A small-molecule ligand and the protein it binds are described below.
Small molecule (SMILES): Nc1nc(=O)c2cc(CNc3ccc(C(=O)N[C@@H](CCC(=O)O)C(=O)O)cc3)cnc2[nH]1

Binding-site contacts:
Ligand atom C4 contacts residue ASP144 of chain 1.D at 3.7 Å.
Ligand atom C9 contacts residue ASP144 of chain 1.D at 3.5 Å.
Ligand atom O4 contacts residue GLU142 of chain 1.D at 3.5 Å (salt-bridge).
Ligand atom C5 contacts residue ASP144 of chain 1.D at 3.6 Å.
Ligand atom N3 contacts residue THR140 of chain 1.D at 2.9 Å (h-bond).
Ligand atom OE2 contacts residue ILE91 of chain 1.D at 2.8 Å (h-bond).
Ligand atom O contacts residue MET89 of chain 1.D at 3.5 Å (h-bond).
Ligand atom C12 contacts residue ILE91 of chain 1.D at 3.7 Å (hydrophobic).
Ligand atom C2 contacts residue THR140 of chain 1.D at 3.5 Å.
Ligand atom OE1 contacts residue ILE91 of chain 1.D at 3.3 Å (h-bond).
Ligand atom C7 contacts residue PHE88 of chain 1.D at 3.8 Å (hydrophobic).
Ligand atom N1 contacts residue LEU143 of chain 1.D at 3.9 Å.
Ligand atom CD contacts residue ARG90 of chain 1.D at 3.8 Å.
Ligand atom C2 contacts residue VAL139 of chain 1.D at 3.8 Å (hydrophobic).
Ligand atom N8 contacts residue ILE91 of chain 1.D at 3.8 Å.
Ligand atom C15 contacts residue PHE88 of chain 1.D at 3.8 Å (hydrophobic).
Ligand atom NA2 contacts residue VAL97 of chain 1.D at 3.7 Å.
Ligand atom O4 contacts residue VAL139 of chain 1.D at 3.8 Å.
Ligand atom OE2 contacts residue ARG90 of chain 1.D at 3.2 Å.
Ligand atom C16 contacts residue MET89 of chain 1.D at 3.4 Å (hydrophobic).
Ligand atom N10 contacts residue GAR1 of chain 1.K at 3.3 Å (h-bond).
Ligand atom C16 contacts residue ARG90 of chain 1.D at 3.8 Å.
Ligand atom O4 contacts residue LEU143 of chain 1.D at 3.8 Å.
Ligand atom NA2 contacts residue LEU92 of chain 1.D at 3.0 Å (h-bond).
Ligand atom C5 contacts residue ASN106 of chain 1.D at 3.7 Å.
Ligand atom N3 contacts residue VAL139 of chain 1.D at 3.4 Å.
Ligand atom O4 contacts residue HIS137 of chain 1.D at 3.9 Å.
Ligand atom N8 contacts residue ARG90 of chain 1.D at 2.9 Å (salt-bridge).
Ligand atom C8A contacts residue LEU143 of chain 1.D at 3.8 Å (hydrophobic).
Ligand atom O2 contacts residue ILE91 of chain 1.D at 3.7 Å.
Ligand atom NA2 contacts residue THR140 of chain 1.D at 3.3 Å (h-bond).
Ligand atom O4 contacts residue ASP144 of chain 1.D at 2.9 Å (salt-bridge).
Ligand atom N1 contacts residue LEU92 of chain 1.D at 3.2 Å (h-bond).
Ligand atom C7 contacts residue ARG90 of chain 1.D at 3.3 Å.
Ligand atom C15 contacts residue MET89 of chain 1.D at 3.5 Å (hydrophobic).
Ligand atom NA2 contacts residue ASP141 of chain 1.D at 3.4 Å (salt-bridge).
Ligand atom OE2 contacts residue MET89 of chain 1.D at 3.9 Å.
Ligand atom OE1 contacts residue ARG90 of chain 1.D at 3.6 Å.
Ligand atom CD contacts residue ILE91 of chain 1.D at 3.5 Å (hydrophobic).
Ligand atom C4 contacts residue VAL139 of chain 1.D at 3.5 Å (hydrophobic).

Sequence of chain 1.D:
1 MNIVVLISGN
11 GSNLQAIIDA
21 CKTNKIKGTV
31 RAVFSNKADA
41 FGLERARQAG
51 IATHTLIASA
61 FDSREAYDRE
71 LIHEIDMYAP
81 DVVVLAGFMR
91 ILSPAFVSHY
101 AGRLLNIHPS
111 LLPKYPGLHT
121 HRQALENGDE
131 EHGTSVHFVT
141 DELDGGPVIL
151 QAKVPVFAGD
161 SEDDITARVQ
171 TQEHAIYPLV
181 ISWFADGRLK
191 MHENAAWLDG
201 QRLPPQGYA